Binding-site contacts:
Ligand atom C9 contacts residue GLY92 of chain 1.B at 3.8 Å.
Ligand atom C17 contacts residue LEU139 of chain 1.B at 3.8 Å (hydrophobic).
Ligand atom C32 contacts residue ALA136 of chain 1.B at 3.0 Å (hydrophobic).
Ligand atom C5 contacts residue ASP96 of chain 1.B at 3.4 Å.
Ligand atom C12 contacts residue PHE88 of chain 1.B at 3.6 Å (hydrophobic).
Ligand atom C11 contacts residue LEU18 of chain 1.B at 3.5 Å (hydrophobic).
Ligand atom C18 contacts residue LEU139 of chain 1.B at 3.4 Å (hydrophobic).
Ligand atom C10 contacts residue GLY92 of chain 1.B at 3.8 Å.
Ligand atom C4 contacts residue ASP96 of chain 1.B at 3.6 Å.
Ligand atom C11 contacts residue PHE88 of chain 1.B at 3.8 Å (hydrophobic).
Ligand atom C13 contacts residue CYS89 of chain 1.B at 3.6 Å (hydrophobic).
Ligand atom O31 contacts residue ALA149 of chain 1.B at 3.8 Å.
Ligand atom N16 contacts residue CYS89 of chain 1.B at 3.1 Å (h-bond).
Ligand atom C8 contacts residue ASP96 of chain 1.B at 3.6 Å.
Ligand atom N6 contacts residue ASP96 of chain 1.B at 3.8 Å.
Ligand atom C1 contacts residue ASP96 of chain 1.B at 3.6 Å.
Ligand atom O31 contacts residue LEU139 of chain 1.B at 3.7 Å.
Ligand atom C28 contacts residue TYR23 of chain 1.B at 3.5 Å (hydrophobic).
Ligand atom C10 contacts residue LEU18 of chain 1.B at 3.7 Å (hydrophobic).
Ligand atom C19 contacts residue LEU139 of chain 1.B at 3.6 Å (hydrophobic).
Ligand atom N20 contacts residue MET86 of chain 1.B at 3.5 Å.
Ligand atom C12 contacts residue LEU18 of chain 1.B at 3.6 Å (hydrophobic).
Ligand atom C27 contacts residue TYR23 of chain 1.B at 3.7 Å (hydrophobic).
Ligand atom C32 contacts residue LEU139 of chain 1.B at 3.7 Å (hydrophobic).
Ligand atom N16 contacts residue GLU87 of chain 1.B at 3.8 Å.
Ligand atom F26 contacts residue LYS41 of chain 1.B at 3.4 Å.
Ligand atom N2 contacts residue ASP96 of chain 1.B at 3.0 Å (salt-bridge).
Ligand atom C12 contacts residue CYS89 of chain 1.B at 3.0 Å (hydrophobic).
Ligand atom C25 contacts residue VAL26 of chain 1.B at 3.6 Å (hydrophobic).
Ligand atom F26 contacts residue VAL26 of chain 1.B at 3.3 Å.
Ligand atom C23 contacts residue LEU139 of chain 1.B at 3.5 Å (hydrophobic).
Ligand atom C11 contacts residue CYS89 of chain 1.B at 3.3 Å (hydrophobic).
Ligand atom C17 contacts residue GLU87 of chain 1.B at 3.1 Å.
Ligand atom C7 contacts residue ASP96 of chain 1.B at 3.4 Å.
Ligand atom C19 contacts residue MET86 of chain 1.B at 3.4 Å (hydrophobic).
Ligand atom C17 contacts residue CYS89 of chain 1.B at 3.8 Å (hydrophobic).
Ligand atom C27 contacts residue VAL26 of chain 1.B at 3.9 Å (hydrophobic).
Ligand atom F26 contacts residue MET86 of chain 1.B at 3.5 Å.
Ligand atom C17 contacts residue ALA39 of chain 1.B at 3.5 Å (hydrophobic).
Ligand atom N16 contacts residue ALA39 of chain 1.B at 3.7 Å.

Sequence of chain 1.B:
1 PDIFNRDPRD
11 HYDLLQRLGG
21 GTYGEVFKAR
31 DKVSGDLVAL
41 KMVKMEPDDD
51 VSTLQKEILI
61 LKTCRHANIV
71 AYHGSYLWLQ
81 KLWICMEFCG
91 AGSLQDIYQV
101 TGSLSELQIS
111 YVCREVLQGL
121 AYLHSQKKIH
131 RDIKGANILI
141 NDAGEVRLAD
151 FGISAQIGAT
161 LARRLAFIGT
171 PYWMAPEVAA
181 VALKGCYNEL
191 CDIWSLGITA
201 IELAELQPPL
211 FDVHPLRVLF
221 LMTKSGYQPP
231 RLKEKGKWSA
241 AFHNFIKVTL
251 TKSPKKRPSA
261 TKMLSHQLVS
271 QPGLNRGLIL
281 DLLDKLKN

The protein below binds the small molecule below.
Small molecule (SMILES): COc1cccc(F)c1-c1cc2c(cn1)cnn2-c1cccc(N2CCN(C)CC2)n1